Sequence of chain 1.A:
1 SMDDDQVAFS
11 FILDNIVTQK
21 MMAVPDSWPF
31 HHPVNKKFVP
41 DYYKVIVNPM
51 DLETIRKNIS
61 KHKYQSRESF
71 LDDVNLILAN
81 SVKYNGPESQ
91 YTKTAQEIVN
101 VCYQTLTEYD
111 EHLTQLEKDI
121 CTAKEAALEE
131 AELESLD

Binding-site contacts:
Ligand atom O2 contacts residue VAL34 of chain 1.A at 3.3 Å.
Ligand atom C contacts residue HIS32 of chain 1.A at 4.0 Å.
Ligand atom C24 contacts residue PRO29 of chain 1.A at 3.9 Å (hydrophobic).
Ligand atom C3 contacts residue TRP28 of chain 1.A at 4.0 Å (hydrophobic).
Ligand atom C5 contacts residue HIS32 of chain 1.A at 3.9 Å.
Ligand atom C22 contacts residue VAL34 of chain 1.A at 3.9 Å (hydrophobic).
Ligand atom C20 contacts residue TYR91 of chain 1.A at 3.9 Å (hydrophobic).
Ligand atom C8 contacts residue HIS32 of chain 1.A at 3.9 Å.
Ligand atom C19 contacts residue PRO29 of chain 1.A at 3.4 Å (hydrophobic).
Ligand atom C6 contacts residue HIS32 of chain 1.A at 3.7 Å.
Ligand atom C18 contacts residue TYR91 of chain 1.A at 4.0 Å (hydrophobic).
Ligand atom C23 contacts residue VAL39 of chain 1.A at 3.9 Å (hydrophobic).
Ligand atom O1 contacts residue ASN85 of chain 1.A at 2.8 Å (h-bond).
Ligand atom C1 contacts residue TRP28 of chain 1.A at 3.9 Å (hydrophobic).
Ligand atom C19 contacts residue VAL34 of chain 1.A at 4.0 Å (hydrophobic).
Ligand atom C12 contacts residue PRO33 of chain 1.A at 4.0 Å (hydrophobic).
Ligand atom C15 contacts residue VAL39 of chain 1.A at 3.9 Å (hydrophobic).
Ligand atom N1 contacts residue TYR91 of chain 1.A at 4.0 Å.
Ligand atom N2 contacts residue TYR91 of chain 1.A at 3.8 Å.
Ligand atom C11 contacts residue PRO33 of chain 1.A at 3.4 Å (hydrophobic).
Ligand atom C22 contacts residue PRO29 of chain 1.A at 3.4 Å (hydrophobic).
Ligand atom C21 contacts residue TYR91 of chain 1.A at 4.0 Å (hydrophobic).
Ligand atom O2 contacts residue ASN35 of chain 1.A at 2.8 Å (h-bond).
Ligand atom C22 contacts residue PHE30 of chain 1.A at 3.6 Å (hydrophobic).
Ligand atom C2 contacts residue TRP28 of chain 1.A at 3.6 Å (hydrophobic).
Ligand atom C9 contacts residue HIS32 of chain 1.A at 3.8 Å.
Ligand atom C17 contacts residue TYR91 of chain 1.A at 3.8 Å (hydrophobic).
Ligand atom C16 contacts residue TYR91 of chain 1.A at 3.9 Å (hydrophobic).
Ligand atom C16 contacts residue VAL39 of chain 1.A at 3.5 Å (hydrophobic).
Ligand atom C7 contacts residue HIS32 of chain 1.A at 3.6 Å.
Ligand atom O3 contacts residue PRO29 of chain 1.A at 3.4 Å.
Ligand atom C20 contacts residue ASN85 of chain 1.A at 3.8 Å.
Ligand atom C21 contacts residue ASN85 of chain 1.A at 3.4 Å.
Ligand atom O3 contacts residue TRP28 of chain 1.A at 3.7 Å.
Ligand atom C18 contacts residue VAL34 of chain 1.A at 3.8 Å (hydrophobic).
Ligand atom C21 contacts residue TYR84 of chain 1.A at 3.8 Å (hydrophobic).
Ligand atom C12 contacts residue HIS32 of chain 1.A at 3.9 Å.
Ligand atom N1 contacts residue VAL34 of chain 1.A at 3.8 Å.
Ligand atom C11 contacts residue ASN35 of chain 1.A at 3.7 Å.
Ligand atom C13 contacts residue ASN35 of chain 1.A at 3.9 Å.

The small molecule below binds the protein below.
Small molecule (SMILES): Cc1cc2c(cc1N1C(=O)c3cccc4c(CCCO)ccc(c34)C1=O)n(C)c(=O)n2C